Sequence of chain 2.G:
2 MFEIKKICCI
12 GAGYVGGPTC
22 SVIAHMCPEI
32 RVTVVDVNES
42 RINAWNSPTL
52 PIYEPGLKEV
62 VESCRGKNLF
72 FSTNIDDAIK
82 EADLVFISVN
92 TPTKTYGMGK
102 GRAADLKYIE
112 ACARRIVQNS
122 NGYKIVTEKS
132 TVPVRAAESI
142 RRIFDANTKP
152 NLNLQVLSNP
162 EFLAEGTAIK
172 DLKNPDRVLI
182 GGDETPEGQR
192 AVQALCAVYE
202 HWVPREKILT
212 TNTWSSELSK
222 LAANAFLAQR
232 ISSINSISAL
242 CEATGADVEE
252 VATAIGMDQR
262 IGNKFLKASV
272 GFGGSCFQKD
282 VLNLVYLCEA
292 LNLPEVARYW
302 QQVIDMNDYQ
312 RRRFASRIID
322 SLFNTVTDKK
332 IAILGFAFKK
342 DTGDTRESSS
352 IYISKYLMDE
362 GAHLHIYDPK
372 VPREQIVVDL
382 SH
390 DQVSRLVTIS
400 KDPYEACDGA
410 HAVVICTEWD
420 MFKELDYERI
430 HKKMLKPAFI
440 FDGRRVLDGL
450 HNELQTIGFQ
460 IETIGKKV

Sequence of chain 2.H:
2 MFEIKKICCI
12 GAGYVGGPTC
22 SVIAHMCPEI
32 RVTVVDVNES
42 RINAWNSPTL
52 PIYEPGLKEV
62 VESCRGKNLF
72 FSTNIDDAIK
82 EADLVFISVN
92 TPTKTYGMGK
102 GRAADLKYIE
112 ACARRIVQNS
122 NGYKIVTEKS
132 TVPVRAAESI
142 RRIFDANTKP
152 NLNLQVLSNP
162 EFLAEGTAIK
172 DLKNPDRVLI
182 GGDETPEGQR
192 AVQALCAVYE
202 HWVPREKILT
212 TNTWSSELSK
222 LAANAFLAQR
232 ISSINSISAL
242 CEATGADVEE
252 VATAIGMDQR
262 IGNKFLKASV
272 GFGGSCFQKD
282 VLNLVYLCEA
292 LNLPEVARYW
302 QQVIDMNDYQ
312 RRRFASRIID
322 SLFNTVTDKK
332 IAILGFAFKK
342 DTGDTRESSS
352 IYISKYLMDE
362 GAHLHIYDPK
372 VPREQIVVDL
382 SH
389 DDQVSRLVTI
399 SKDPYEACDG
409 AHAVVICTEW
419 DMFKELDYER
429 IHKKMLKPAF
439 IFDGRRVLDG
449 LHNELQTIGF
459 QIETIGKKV

Binding-site contacts:
Ligand atom O3D contacts residue GLY274 of chain 2.H at 3.0 Å (h-bond).
Ligand atom O2B contacts residue PHE339 of chain 2.H at 3.3 Å.
Ligand atom PA contacts residue LYS340 of chain 2.H at 3.5 Å.
Ligand atom O'P contacts residue NAD1 of chain 2.IA at 3.3 Å.
Ligand atom O4' contacts residue PHE163 of chain 2.H at 3.1 Å.
Ligand atom O2A contacts residue PHE266 of chain 2.H at 3.0 Å.
Ligand atom C3' contacts residue PHE163 of chain 2.H at 3.4 Å (hydrophobic).
Ligand atom C1' contacts residue PHE278 of chain 2.H at 3.4 Å (hydrophobic).
Ligand atom O2 contacts residue SER270 of chain 2.H at 2.8 Å (h-bond).
Ligand atom C4' contacts residue LYS221 of chain 2.H at 3.3 Å.
Ligand atom O4 contacts residue LYS268 of chain 2.H at 3.0 Å (salt-bridge).
Ligand atom O3B contacts residue ALA165 of chain 2.H at 3.5 Å.
Ligand atom O3D contacts residue PHE339 of chain 2.H at 2.6 Å (h-bond).
Ligand atom O4 contacts residue PHE266 of chain 2.H at 3.2 Å.
Ligand atom N3 contacts residue LYS268 of chain 2.H at 2.7 Å (salt-bridge).
Ligand atom O4' contacts residue LYS221 of chain 2.H at 2.9 Å (salt-bridge).
Ligand atom O2B contacts residue GLU166 of chain 2.H at 2.9 Å (salt-bridge).
Ligand atom O3' contacts residue PHE163 of chain 2.H at 2.7 Å (h-bond).
Ligand atom O'P contacts residue LYS221 of chain 2.H at 2.7 Å (salt-bridge).
Ligand atom C3D contacts residue PHE339 of chain 2.H at 3.5 Å (hydrophobic).
Ligand atom O2' contacts residue ARG261 of chain 2.G at 2.9 Å (salt-bridge).
Ligand atom O'Q contacts residue CYS277 of chain 2.H at 3.1 Å (h-bond).
Ligand atom O4' contacts residue GLU162 of chain 2.H at 3.4 Å (salt-bridge).
Ligand atom C4' contacts residue LEU164 of chain 2.H at 3.3 Å (hydrophobic).
Ligand atom O1A contacts residue LYS340 of chain 2.H at 2.8 Å (salt-bridge).
Ligand atom O2D contacts residue PHE339 of chain 2.H at 3.4 Å (h-bond).
Ligand atom O2D contacts residue ARG443 of chain 2.H at 2.9 Å (salt-bridge).
Ligand atom O2 contacts residue ARG443 of chain 2.H at 3.5 Å (salt-bridge).
Ligand atom O3' contacts residue ARG261 of chain 2.G at 3.0 Å (salt-bridge).
Ligand atom O3A contacts residue LYS340 of chain 2.H at 3.1 Å (salt-bridge).
Ligand atom C6' contacts residue NAD1 of chain 2.IA at 3.1 Å.
Ligand atom C4D contacts residue GLY274 of chain 2.H at 3.4 Å.
Ligand atom O4' contacts residue NAD1 of chain 2.IA at 3.2 Å.
Ligand atom O1B contacts residue PHE339 of chain 2.H at 3.4 Å.
Ligand atom O4' contacts residue LEU164 of chain 2.H at 2.6 Å (h-bond).
Ligand atom C3' contacts residue LEU164 of chain 2.H at 3.3 Å (hydrophobic).
Ligand atom O4D contacts residue PHE273 of chain 2.H at 3.4 Å.
Ligand atom O'P contacts residue ASN225 of chain 2.H at 2.9 Å (h-bond).
Ligand atom O'Q contacts residue NAD1 of chain 2.IA at 2.9 Å.
Ligand atom O4 contacts residue LEU267 of chain 2.H at 3.5 Å (h-bond).

The protein below binds the small molecule below.
Small molecule (SMILES): O=C(O)[C@H]1O[C@H](O[P](=O)(O)O[P](=O)(O)OC[C@H]2O[C@@H](n3ccc(=O)[nH]c3=O)[C@H](O)[C@@H]2O)[C@H](O)[C@@H](O)[C@@H]1O